Sequence of chain 4.A:
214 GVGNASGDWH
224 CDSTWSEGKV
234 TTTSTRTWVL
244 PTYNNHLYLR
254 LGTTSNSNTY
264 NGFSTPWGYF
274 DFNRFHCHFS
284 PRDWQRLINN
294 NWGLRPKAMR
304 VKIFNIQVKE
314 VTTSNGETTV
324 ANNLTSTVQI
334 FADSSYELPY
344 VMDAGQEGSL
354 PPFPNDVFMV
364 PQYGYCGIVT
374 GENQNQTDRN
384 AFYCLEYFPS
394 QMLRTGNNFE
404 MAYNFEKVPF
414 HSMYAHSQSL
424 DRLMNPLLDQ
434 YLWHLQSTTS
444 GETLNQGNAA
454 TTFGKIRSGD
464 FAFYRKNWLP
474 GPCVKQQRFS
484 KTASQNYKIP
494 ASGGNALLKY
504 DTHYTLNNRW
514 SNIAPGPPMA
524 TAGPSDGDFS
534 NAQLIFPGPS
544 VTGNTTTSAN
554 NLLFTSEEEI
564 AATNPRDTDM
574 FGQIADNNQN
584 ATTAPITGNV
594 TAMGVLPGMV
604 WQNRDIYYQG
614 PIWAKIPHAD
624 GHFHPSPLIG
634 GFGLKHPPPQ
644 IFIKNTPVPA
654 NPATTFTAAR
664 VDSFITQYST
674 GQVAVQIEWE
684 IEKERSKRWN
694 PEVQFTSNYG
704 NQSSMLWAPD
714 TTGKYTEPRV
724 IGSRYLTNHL

Binding-site contacts:
Ligand atom C3' contacts residue HIS627 of chain 4.A at 4.3 Å.
Ligand atom C6 contacts residue PRO412 of chain 4.A at 4.3 Å (hydrophobic).
Ligand atom N7 contacts residue PRO412 of chain 4.A at 4.3 Å.
Ligand atom C8 contacts residue HIS627 of chain 4.A at 3.5 Å.
Ligand atom N1 contacts residue GLY636 of chain 4.A at 2.9 Å (h-bond).
Ligand atom N6 contacts residue GLY636 of chain 4.A at 3.2 Å (h-bond).
Ligand atom C4 contacts residue PRO412 of chain 4.A at 4.1 Å (hydrophobic).
Ligand atom N9 contacts residue PRO628 of chain 4.A at 3.7 Å.
Ligand atom C1' contacts residue PRO628 of chain 4.A at 3.9 Å (hydrophobic).
Ligand atom N7 contacts residue ASN606 of chain 4.A at 4.2 Å.
Ligand atom O2P contacts residue ASP623 of chain 49.A at 3.2 Å (salt-bridge).
Ligand atom C2' contacts residue HIS627 of chain 4.A at 3.2 Å.
Ligand atom C6 contacts residue GLY636 of chain 4.A at 3.6 Å.
Ligand atom C2' contacts residue PRO628 of chain 4.A at 3.6 Å (hydrophobic).
Ligand atom C2 contacts residue GLY636 of chain 4.A at 3.2 Å.
Ligand atom N1 contacts residue PRO628 of chain 4.A at 3.2 Å (h-bond).
Ligand atom C4 contacts residue PRO628 of chain 4.A at 3.0 Å (hydrophobic).
Ligand atom C6 contacts residue PRO628 of chain 4.A at 2.8 Å (hydrophobic).
Ligand atom C5 contacts residue PRO628 of chain 4.A at 2.7 Å (hydrophobic).
Ligand atom C2 contacts residue PRO628 of chain 4.A at 3.5 Å (hydrophobic).
Ligand atom C6 contacts residue SER629 of chain 4.A at 3.5 Å.
Ligand atom O3' contacts residue PRO628 of chain 4.A at 4.1 Å.
Ligand atom C8 contacts residue PRO628 of chain 4.A at 3.8 Å (hydrophobic).
Ligand atom N7 contacts residue SER629 of chain 4.A at 3.1 Å (h-bond).
Ligand atom N6 contacts residue SER629 of chain 4.A at 3.0 Å (h-bond).
Ligand atom C5 contacts residue PRO412 of chain 4.A at 4.2 Å (hydrophobic).
Ligand atom N6 contacts residue GLY634 of chain 4.A at 3.8 Å.
Ligand atom C5 contacts residue SER629 of chain 4.A at 3.5 Å.
Ligand atom C8 contacts residue PRO412 of chain 4.A at 4.3 Å (hydrophobic).
Ligand atom N1 contacts residue VAL411 of chain 4.A at 4.3 Å.
Ligand atom N3 contacts residue PRO628 of chain 4.A at 3.5 Å (h-bond).
Ligand atom C1' contacts residue HIS627 of chain 4.A at 4.3 Å.
Ligand atom C8 contacts residue SER629 of chain 4.A at 4.2 Å.
Ligand atom N6 contacts residue PRO628 of chain 4.A at 3.4 Å (h-bond).
Ligand atom N6 contacts residue PHE635 of chain 4.A at 3.7 Å.
Ligand atom O1P contacts residue HIS625 of chain 49.A at 2.8 Å (h-bond).
Ligand atom N9 contacts residue PRO412 of chain 4.A at 4.2 Å.
Ligand atom P contacts residue HIS625 of chain 49.A at 3.9 Å.
Ligand atom N7 contacts residue PRO628 of chain 4.A at 3.3 Å (h-bond).
Ligand atom N7 contacts residue HIS627 of chain 4.A at 4.1 Å.

A protein and the small-molecule ligand that binds it are described below.
Small molecule (SMILES): Nc1ncnc2c1ncn2[C@H]1C[C@H](O)[C@@H](COP(=O)(O)O)O1

Sequence of chain 49.A:
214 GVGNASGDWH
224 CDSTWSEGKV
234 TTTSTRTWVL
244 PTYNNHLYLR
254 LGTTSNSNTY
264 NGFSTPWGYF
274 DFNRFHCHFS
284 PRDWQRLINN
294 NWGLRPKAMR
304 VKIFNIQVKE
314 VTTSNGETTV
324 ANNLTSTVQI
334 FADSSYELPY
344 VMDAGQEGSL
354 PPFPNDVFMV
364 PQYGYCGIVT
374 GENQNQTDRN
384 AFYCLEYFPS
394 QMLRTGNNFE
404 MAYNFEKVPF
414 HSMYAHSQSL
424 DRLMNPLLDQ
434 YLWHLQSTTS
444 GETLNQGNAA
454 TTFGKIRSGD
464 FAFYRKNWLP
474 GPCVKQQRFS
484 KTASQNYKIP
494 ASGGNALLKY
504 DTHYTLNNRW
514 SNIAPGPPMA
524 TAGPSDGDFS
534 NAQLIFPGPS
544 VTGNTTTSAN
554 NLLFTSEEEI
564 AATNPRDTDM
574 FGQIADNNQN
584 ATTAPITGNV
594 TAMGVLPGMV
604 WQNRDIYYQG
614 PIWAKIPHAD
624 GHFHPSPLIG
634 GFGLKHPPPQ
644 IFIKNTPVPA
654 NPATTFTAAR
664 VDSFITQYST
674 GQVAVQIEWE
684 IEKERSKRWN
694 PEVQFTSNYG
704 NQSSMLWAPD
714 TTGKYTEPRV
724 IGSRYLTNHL